This protein binds this small molecule.
Small molecule (SMILES): CC(=O)N[C@@H]1[C@@H](O)[C@H](O)[C@@H](CO)O[C@H]1O

Binding-site contacts:
Ligand atom O3 contacts residue SER247 of chain 1.A at 4.0 Å.
Ligand atom C7 contacts residue SER247 of chain 1.A at 3.8 Å.
Ligand atom C7 contacts residue ASN245 of chain 1.A at 3.3 Å.
Ligand atom C3 contacts residue ASN245 of chain 1.A at 3.9 Å.
Ligand atom C8 contacts residue SER247 of chain 1.A at 3.0 Å.
Ligand atom C1 contacts residue ASN245 of chain 1.A at 1.4 Å.
Ligand atom C3 contacts residue SER247 of chain 1.A at 4.1 Å.
Ligand atom C4 contacts residue ASN245 of chain 1.A at 4.2 Å.
Ligand atom C2 contacts residue SER247 of chain 1.A at 3.2 Å.
Ligand atom C7 contacts residue PG41 of chain 1.U at 4.3 Å.
Ligand atom C7 contacts residue LEU246 of chain 1.A at 4.2 Å (hydrophobic).
Ligand atom C2 contacts residue ASN245 of chain 1.A at 2.5 Å.
Ligand atom O7 contacts residue PG41 of chain 1.U at 3.5 Å.
Ligand atom C5 contacts residue ASN245 of chain 1.A at 3.8 Å.
Ligand atom C1 contacts residue SER247 of chain 1.A at 4.0 Å.
Ligand atom N2 contacts residue ASN245 of chain 1.A at 3.0 Å (h-bond).
Ligand atom O5 contacts residue ASN245 of chain 1.A at 2.5 Å (h-bond).
Ligand atom C8 contacts residue LEU246 of chain 1.A at 4.2 Å (hydrophobic).
Ligand atom N2 contacts residue SER247 of chain 1.A at 3.8 Å.
Ligand atom O7 contacts residue ASN245 of chain 1.A at 3.1 Å (h-bond).
Ligand atom C8 contacts residue ASN245 of chain 1.A at 4.2 Å.
Ligand atom O7 contacts residue LEU246 of chain 1.A at 4.2 Å.

Sequence of chain 1.A:
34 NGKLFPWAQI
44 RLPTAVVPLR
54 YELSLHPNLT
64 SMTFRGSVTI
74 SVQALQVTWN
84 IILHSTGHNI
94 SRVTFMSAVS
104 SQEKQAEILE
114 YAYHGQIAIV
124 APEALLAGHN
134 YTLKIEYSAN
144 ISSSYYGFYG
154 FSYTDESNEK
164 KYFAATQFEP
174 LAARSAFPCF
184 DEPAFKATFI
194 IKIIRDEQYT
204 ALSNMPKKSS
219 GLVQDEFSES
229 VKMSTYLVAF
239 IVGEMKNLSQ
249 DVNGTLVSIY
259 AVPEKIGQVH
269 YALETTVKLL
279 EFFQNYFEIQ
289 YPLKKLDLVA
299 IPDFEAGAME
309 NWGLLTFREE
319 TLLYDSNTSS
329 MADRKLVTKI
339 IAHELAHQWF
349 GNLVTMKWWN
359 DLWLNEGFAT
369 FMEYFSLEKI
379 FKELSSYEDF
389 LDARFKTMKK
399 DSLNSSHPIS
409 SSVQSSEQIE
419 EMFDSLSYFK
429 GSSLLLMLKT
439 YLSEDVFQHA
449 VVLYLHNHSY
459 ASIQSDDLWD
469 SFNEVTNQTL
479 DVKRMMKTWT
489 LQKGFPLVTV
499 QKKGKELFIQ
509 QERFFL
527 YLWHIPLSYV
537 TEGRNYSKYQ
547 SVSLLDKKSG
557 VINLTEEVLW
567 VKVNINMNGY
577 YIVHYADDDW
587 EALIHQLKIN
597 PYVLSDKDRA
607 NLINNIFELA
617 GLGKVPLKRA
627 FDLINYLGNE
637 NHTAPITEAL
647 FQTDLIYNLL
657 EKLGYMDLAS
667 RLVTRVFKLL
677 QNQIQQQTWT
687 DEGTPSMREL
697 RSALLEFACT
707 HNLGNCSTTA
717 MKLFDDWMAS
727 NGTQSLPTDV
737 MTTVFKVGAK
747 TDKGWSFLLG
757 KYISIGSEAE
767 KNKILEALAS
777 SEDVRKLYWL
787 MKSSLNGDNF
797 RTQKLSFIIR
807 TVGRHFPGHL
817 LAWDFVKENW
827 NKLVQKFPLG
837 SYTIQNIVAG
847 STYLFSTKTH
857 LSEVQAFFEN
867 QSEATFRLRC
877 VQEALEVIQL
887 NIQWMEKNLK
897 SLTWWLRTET